This protein binds this small molecule.
Small molecule (SMILES): CC(=O)N[C@H]1[C@H](O[C@H]2[C@H](O)[C@@H](NC(C)=O)CO[C@@H]2CO)O[C@H](CO)[C@@H](O)[C@@H]1O

Sequence of chain 3.C:
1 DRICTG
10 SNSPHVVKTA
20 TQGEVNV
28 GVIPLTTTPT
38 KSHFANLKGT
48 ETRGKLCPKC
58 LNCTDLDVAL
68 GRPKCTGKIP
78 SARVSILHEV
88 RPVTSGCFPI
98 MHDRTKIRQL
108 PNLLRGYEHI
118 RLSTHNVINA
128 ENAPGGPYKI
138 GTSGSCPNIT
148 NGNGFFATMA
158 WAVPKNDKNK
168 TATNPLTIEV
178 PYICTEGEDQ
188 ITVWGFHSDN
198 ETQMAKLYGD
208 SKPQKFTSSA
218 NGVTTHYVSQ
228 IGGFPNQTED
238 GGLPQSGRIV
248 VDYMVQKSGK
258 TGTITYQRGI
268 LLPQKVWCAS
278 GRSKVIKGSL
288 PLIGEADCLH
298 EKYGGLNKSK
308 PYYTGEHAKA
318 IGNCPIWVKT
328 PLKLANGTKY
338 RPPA

Binding-site contacts:
Ligand atom O7 contacts residue ASN197 of chain 3.C at 4.4 Å.
Ligand atom C6 contacts residue ASN197 of chain 3.C at 4.0 Å.
Ligand atom C6 contacts residue THR199 of chain 3.C at 4.1 Å.
Ligand atom C8 contacts residue GLN200 of chain 3.C at 3.1 Å.
Ligand atom N2 contacts residue SER243 of chain 3.C at 3.0 Å (h-bond).
Ligand atom O6 contacts residue ASN197 of chain 3.C at 3.1 Å (h-bond).
Ligand atom C1 contacts residue SER243 of chain 3.C at 3.7 Å.
Ligand atom O7 contacts residue SER243 of chain 3.C at 3.8 Å.
Ligand atom O5 contacts residue THR199 of chain 3.C at 4.0 Å.
Ligand atom O5 contacts residue ASN197 of chain 3.C at 2.2 Å (h-bond).
Ligand atom C7 contacts residue SER243 of chain 3.C at 2.8 Å.
Ligand atom C1 contacts residue ASN197 of chain 3.C at 1.4 Å.
Ligand atom C2 contacts residue ASN197 of chain 3.C at 2.8 Å.
Ligand atom C7 contacts residue GLN200 of chain 3.C at 3.4 Å.
Ligand atom C3 contacts residue ASN197 of chain 3.C at 3.9 Å.
Ligand atom C4 contacts residue ASN197 of chain 3.C at 4.2 Å.
Ligand atom C5 contacts residue ASN197 of chain 3.C at 3.4 Å.
Ligand atom N2 contacts residue ASN197 of chain 3.C at 3.2 Å (h-bond).
Ligand atom O6 contacts residue THR199 of chain 3.C at 4.0 Å.
Ligand atom C2 contacts residue SER243 of chain 3.C at 4.1 Å.
Ligand atom O7 contacts residue GLN200 of chain 3.C at 2.5 Å.
Ligand atom C7 contacts residue ASN197 of chain 3.C at 3.9 Å.
Ligand atom C8 contacts residue SER243 of chain 3.C at 2.5 Å.